Binding-site contacts:
Ligand atom CG2 contacts residue ARG53 of chain 1.I at 4.1 Å.
Ligand atom CG1 contacts residue ILE99 of chain 1.I at 3.8 Å (hydrophobic).
Ligand atom C contacts residue ALA52 of chain 1.I at 3.6 Å (hydrophobic).
Ligand atom OXT contacts residue LYS47 of chain 1.I at 3.3 Å.
Ligand atom O contacts residue LYS47 of chain 1.I at 3.2 Å (salt-bridge).
Ligand atom OXT contacts residue TYR103 of chain 1.I at 4.1 Å.
Ligand atom CB contacts residue ALA52 of chain 1.I at 3.6 Å (hydrophobic).
Ligand atom CB contacts residue ALA52 of chain 1.I at 4.1 Å (hydrophobic).
Ligand atom N contacts residue GLY101 of chain 1.I at 2.7 Å (h-bond).
Ligand atom CG1 contacts residue LYS47 of chain 1.I at 4.4 Å.
Ligand atom N contacts residue GLY101 of chain 1.I at 4.5 Å.
Ligand atom CA contacts residue ALA52 of chain 1.I at 3.8 Å (hydrophobic).
Ligand atom CD1 contacts residue LEU108 of chain 1.I at 4.0 Å (hydrophobic).
Ligand atom CG2 contacts residue LEU108 of chain 1.I at 4.0 Å (hydrophobic).
Ligand atom CG2 contacts residue TYR103 of chain 1.I at 3.7 Å (hydrophobic).
Ligand atom CG1 contacts residue ALA52 of chain 1.I at 3.5 Å (hydrophobic).
Ligand atom CG2 contacts residue LYS102 of chain 1.I at 4.0 Å.
Ligand atom C contacts residue LYS47 of chain 1.I at 4.4 Å.
Ligand atom CA contacts residue GLY101 of chain 1.I at 3.6 Å.
Ligand atom CG1 contacts residue ALA52 of chain 1.I at 3.6 Å (hydrophobic).
Ligand atom C contacts residue GLY101 of chain 1.I at 3.6 Å.
Ligand atom N contacts residue ALA52 of chain 1.I at 2.9 Å (h-bond).
Ligand atom O contacts residue GLY101 of chain 1.I at 3.4 Å (h-bond).
Ligand atom CG1 contacts residue ILE50 of chain 1.I at 3.9 Å (hydrophobic).
Ligand atom C contacts residue GLY101 of chain 1.I at 4.3 Å.
Ligand atom CA contacts residue ARG53 of chain 1.I at 4.3 Å.
Ligand atom CA contacts residue ALA52 of chain 1.I at 3.5 Å (hydrophobic).
Ligand atom CA contacts residue GLY101 of chain 1.I at 3.6 Å.
Ligand atom C contacts residue LYS47 of chain 1.I at 4.3 Å.
Ligand atom CG2 contacts residue ILE99 of chain 1.I at 3.8 Å (hydrophobic).
Ligand atom CG2 contacts residue SER100 of chain 1.I at 3.9 Å.
Ligand atom N contacts residue LYS102 of chain 1.I at 4.4 Å.
Ligand atom CD1 contacts residue ILE99 of chain 1.I at 3.6 Å (hydrophobic).
Ligand atom CG2 contacts residue GLY101 of chain 1.I at 3.9 Å.
Ligand atom CD1 contacts residue LEU60 of chain 1.I at 4.2 Å (hydrophobic).
Ligand atom CG contacts residue GLY101 of chain 1.I at 3.8 Å.
Ligand atom C contacts residue GLY101 of chain 1.I at 4.1 Å.
Ligand atom CD1 contacts residue ALA52 of chain 1.I at 3.9 Å (hydrophobic).
Ligand atom CB contacts residue GLY101 of chain 1.I at 3.5 Å.
Ligand atom CD1 contacts residue ILE110 of chain 1.I at 3.7 Å (hydrophobic).

Sequence of chain 1.I:
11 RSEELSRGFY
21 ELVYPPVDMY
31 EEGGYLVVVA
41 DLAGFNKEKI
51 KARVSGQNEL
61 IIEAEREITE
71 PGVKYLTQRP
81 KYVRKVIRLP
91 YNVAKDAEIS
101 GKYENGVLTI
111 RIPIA

A small-molecule ligand and the protein it binds are described below.
Small molecule (SMILES): CC[C@H](C)[C@H](NC(=O)[C@H](CCCCN)NC(=O)[C@@H](NC(=O)[C@@H](N)C(C)C)[C@@H](C)CC)C(=O)N[C@@H](CCC(=O)O)C(=O)O